Sequence of chain 1.B:
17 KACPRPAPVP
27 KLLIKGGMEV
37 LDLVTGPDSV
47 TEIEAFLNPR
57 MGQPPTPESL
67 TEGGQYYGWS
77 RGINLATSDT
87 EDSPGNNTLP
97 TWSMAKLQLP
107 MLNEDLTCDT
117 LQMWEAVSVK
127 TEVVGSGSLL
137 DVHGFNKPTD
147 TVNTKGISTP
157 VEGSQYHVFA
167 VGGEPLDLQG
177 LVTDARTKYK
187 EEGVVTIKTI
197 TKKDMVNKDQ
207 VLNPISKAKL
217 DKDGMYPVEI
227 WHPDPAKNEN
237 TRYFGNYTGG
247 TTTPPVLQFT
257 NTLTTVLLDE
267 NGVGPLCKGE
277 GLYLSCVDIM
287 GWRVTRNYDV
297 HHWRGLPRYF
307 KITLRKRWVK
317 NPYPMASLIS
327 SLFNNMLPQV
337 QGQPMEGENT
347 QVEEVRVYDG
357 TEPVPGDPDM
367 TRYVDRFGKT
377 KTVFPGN

Binding-site contacts:
Ligand atom O1B contacts residue SER89 of chain 1.A at 3.1 Å (h-bond).
Ligand atom O6 contacts residue ASN93 of chain 1.A at 3.0 Å (h-bond).
Ligand atom C3 contacts residue GLY78 of chain 1.A at 3.6 Å.
Ligand atom O1B contacts residue ARG77 of chain 1.A at 2.9 Å (salt-bridge).
Ligand atom O1A contacts residue LYS186 of chain 1.A at 2.8 Å (salt-bridge).
Ligand atom C1 contacts residue ARG77 of chain 1.A at 3.6 Å.
Ligand atom C5 contacts residue TYR72 of chain 1.A at 3.9 Å (hydrophobic).
Ligand atom O1A contacts residue TYR72 of chain 1.A at 3.5 Å.
Ligand atom N5 contacts residue TYR72 of chain 1.A at 3.4 Å (h-bond).
Ligand atom C1 contacts residue LYS186 of chain 1.A at 3.9 Å.
Ligand atom C6 contacts residue ASN93 of chain 1.A at 3.0 Å.
Ligand atom O1A contacts residue GLY78 of chain 1.A at 3.2 Å (h-bond).
Ligand atom O1A contacts residue SER89 of chain 1.A at 3.1 Å (h-bond).
Ligand atom O10 contacts residue THR291 of chain 1.A at 4.3 Å.
Ligand atom C1 contacts residue TYR72 of chain 1.A at 4.1 Å (hydrophobic).
Ligand atom C5 contacts residue ASN93 of chain 1.A at 3.6 Å.
Ligand atom O4 contacts residue THR291 of chain 1.A at 3.5 Å.
Ligand atom O1A contacts residue ARG77 of chain 1.A at 3.2 Å (salt-bridge).
Ligand atom C4 contacts residue HIS298 of chain 1.A at 3.2 Å.
Ligand atom C1 contacts residue SER89 of chain 1.A at 3.5 Å.
Ligand atom C11 contacts residue ASP85 of chain 1.B at 4.0 Å.
Ligand atom O8 contacts residue ARG77 of chain 1.A at 3.2 Å (salt-bridge).
Ligand atom O4 contacts residue HIS298 of chain 1.A at 2.7 Å (h-bond).
Ligand atom O4 contacts residue ASN80 of chain 1.A at 4.3 Å.
Ligand atom C1 contacts residue GLY78 of chain 1.A at 3.7 Å.
Ligand atom C2 contacts residue GLY78 of chain 1.A at 3.9 Å.
Ligand atom C3 contacts residue GLY78 of chain 1.A at 4.0 Å.
Ligand atom C3 contacts residue HIS298 of chain 1.A at 3.6 Å.
Ligand atom O1A contacts residue HIS298 of chain 1.A at 3.9 Å.
Ligand atom O4 contacts residue ILE79 of chain 1.A at 4.0 Å.
Ligand atom C4 contacts residue GLY78 of chain 1.A at 3.4 Å.
Ligand atom O8 contacts residue TYR72 of chain 1.A at 4.3 Å.
Ligand atom C3 contacts residue VAL296 of chain 1.A at 3.7 Å (hydrophobic).
Ligand atom C4 contacts residue ASN93 of chain 1.A at 4.2 Å.
Ligand atom C6 contacts residue TYR72 of chain 1.A at 4.0 Å (hydrophobic).
Ligand atom O3 contacts residue GLY78 of chain 1.A at 3.3 Å.
Ligand atom O4 contacts residue GLY78 of chain 1.A at 3.1 Å.
Ligand atom C4 contacts residue TYR72 of chain 1.A at 3.8 Å (hydrophobic).
Ligand atom O1B contacts residue TYR72 of chain 1.A at 4.1 Å.
Ligand atom O4 contacts residue VAL296 of chain 1.A at 3.9 Å.

This small molecule binds to this protein.
Small molecule (SMILES): CC(=O)N[C@@H]1[C@@H](O[C@@H]2O[C@H](CO)[C@H](O)[C@H](O[C@]3(C(=O)O)C[C@H](O)[C@@H](NC(C)=O)[C@H]([C@H](O)[C@H](O)CO)O3)[C@H]2O)[C@H](O)[C@@H](CO[C@]2(C(=O)O)C[C@H](O)[C@@H](NC(C)=O)[C@H]([C@H](O)[C@H](O)CO)O2)O[C@H]1O

Sequence of chain 1.A:
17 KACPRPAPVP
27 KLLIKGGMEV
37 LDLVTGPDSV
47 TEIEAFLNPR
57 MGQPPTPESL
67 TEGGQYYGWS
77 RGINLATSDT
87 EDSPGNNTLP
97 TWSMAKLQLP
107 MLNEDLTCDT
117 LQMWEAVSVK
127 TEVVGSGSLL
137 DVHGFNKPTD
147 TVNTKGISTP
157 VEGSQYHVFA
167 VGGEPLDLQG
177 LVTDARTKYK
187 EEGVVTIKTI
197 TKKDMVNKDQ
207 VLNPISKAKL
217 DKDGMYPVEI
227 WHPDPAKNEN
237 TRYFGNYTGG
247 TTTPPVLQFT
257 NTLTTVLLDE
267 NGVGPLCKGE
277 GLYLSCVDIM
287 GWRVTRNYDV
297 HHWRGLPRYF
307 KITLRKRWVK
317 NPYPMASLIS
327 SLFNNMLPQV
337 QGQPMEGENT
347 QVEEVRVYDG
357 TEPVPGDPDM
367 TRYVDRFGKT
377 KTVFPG